Binding-site contacts:
Ligand atom C5 contacts residue ASN51 of chain 1.B at 3.9 Å.
Ligand atom C2 contacts residue TYR102 of chain 1.B at 3.7 Å (hydrophobic).
Ligand atom O3 contacts residue TRP86 of chain 1.B at 3.6 Å.
Ligand atom N1 contacts residue PHE78 of chain 1.B at 2.8 Å (h-bond).
Ligand atom C3 contacts residue TRP80 of chain 1.B at 3.5 Å (hydrophobic).
Ligand atom C1 contacts residue PHE78 of chain 1.B at 3.8 Å (hydrophobic).
Ligand atom O2 contacts residue ASN51 of chain 1.B at 3.4 Å.
Ligand atom C2 contacts residue TRP100 of chain 1.B at 3.5 Å (hydrophobic).
Ligand atom O2 contacts residue PRO52 of chain 1.B at 3.4 Å.
Ligand atom C8 contacts residue MET55 of chain 1.B at 3.3 Å (hydrophobic).
Ligand atom N1 contacts residue TRP86 of chain 1.B at 3.7 Å.
Ligand atom C9 contacts residue MET55 of chain 1.B at 3.5 Å (hydrophobic).
Ligand atom C4 contacts residue TRP80 of chain 1.B at 3.7 Å (hydrophobic).
Ligand atom C13 contacts residue HIS97 of chain 1.B at 2.9 Å.
Ligand atom C2 contacts residue TRP80 of chain 1.B at 3.5 Å (hydrophobic).
Ligand atom O4 contacts residue TRP100 of chain 1.B at 3.7 Å.
Ligand atom C3 contacts residue TRP100 of chain 1.B at 3.8 Å (hydrophobic).
Ligand atom C1 contacts residue TRP80 of chain 1.B at 3.5 Å (hydrophobic).
Ligand atom N2 contacts residue TRP86 of chain 1.B at 3.6 Å.
Ligand atom O1 contacts residue TRP80 of chain 1.B at 3.0 Å (h-bond).
Ligand atom C5 contacts residue TRP100 of chain 1.B at 3.6 Å (hydrophobic).
Ligand atom N2 contacts residue TRP100 of chain 1.B at 3.4 Å (h-bond).
Ligand atom C1 contacts residue TRP86 of chain 1.B at 3.5 Å (hydrophobic).
Ligand atom O1 contacts residue TYR102 of chain 1.B at 2.8 Å (h-bond).
Ligand atom C10 contacts residue HIS97 of chain 1.B at 3.6 Å.
Ligand atom C11 contacts residue HIS97 of chain 1.B at 3.5 Å.
Ligand atom O1 contacts residue SER79 of chain 1.B at 3.6 Å.
Ligand atom O6 contacts residue HIS97 of chain 1.B at 3.8 Å.
Ligand atom O1 contacts residue PHE78 of chain 1.B at 4.0 Å.
Ligand atom O1 contacts residue TRP86 of chain 1.B at 3.4 Å.
Ligand atom C8 contacts residue ASN51 of chain 1.B at 3.4 Å.
Ligand atom O2 contacts residue PHE78 of chain 1.B at 3.8 Å.
Ligand atom C4 contacts residue PHE78 of chain 1.B at 3.7 Å (hydrophobic).
Ligand atom O3 contacts residue TRP100 of chain 1.B at 3.8 Å.
Ligand atom N1 contacts residue SER79 of chain 1.B at 4.0 Å.
Ligand atom C2 contacts residue TRP86 of chain 1.B at 3.8 Å (hydrophobic).
Ligand atom C1 contacts residue TYR102 of chain 1.B at 3.5 Å (hydrophobic).
Ligand atom N1 contacts residue TRP80 of chain 1.B at 3.6 Å.
Ligand atom O4 contacts residue ASN51 of chain 1.B at 2.9 Å (h-bond).
Ligand atom C12 contacts residue ILE88 of chain 1.B at 3.5 Å (hydrophobic).

This small molecule binds to this protein.
Small molecule (SMILES): O=C(O)CCC(=O)NCc1ccc(COC(=O)N[C@H]2CC(=O)NC2=O)cc1

Sequence of chain 1.B:
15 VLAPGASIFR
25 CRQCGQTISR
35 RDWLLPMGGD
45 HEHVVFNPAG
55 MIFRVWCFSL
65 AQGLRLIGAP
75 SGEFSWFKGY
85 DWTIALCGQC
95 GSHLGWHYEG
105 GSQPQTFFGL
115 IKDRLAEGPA